Sequence of chain 1.A:
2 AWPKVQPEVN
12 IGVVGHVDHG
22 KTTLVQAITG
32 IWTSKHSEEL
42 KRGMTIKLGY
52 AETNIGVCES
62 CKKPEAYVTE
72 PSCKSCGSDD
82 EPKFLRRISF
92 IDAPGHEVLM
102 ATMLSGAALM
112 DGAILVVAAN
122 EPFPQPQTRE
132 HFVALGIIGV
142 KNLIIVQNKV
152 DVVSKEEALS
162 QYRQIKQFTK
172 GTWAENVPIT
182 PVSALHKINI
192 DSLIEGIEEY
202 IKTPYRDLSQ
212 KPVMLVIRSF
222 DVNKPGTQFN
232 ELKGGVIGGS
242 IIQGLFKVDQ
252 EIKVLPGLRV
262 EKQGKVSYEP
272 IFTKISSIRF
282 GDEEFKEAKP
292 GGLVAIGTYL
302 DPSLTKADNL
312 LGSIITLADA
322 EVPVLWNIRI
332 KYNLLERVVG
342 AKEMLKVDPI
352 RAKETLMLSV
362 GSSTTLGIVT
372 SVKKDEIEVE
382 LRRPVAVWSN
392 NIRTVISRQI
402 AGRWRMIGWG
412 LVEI

This small molecule binds to this protein.
Small molecule (SMILES): Nc1nc2c(ncn2[C@@H]2O[C@H](CO[P](=O)(O)O[P](=O)(O)CP(=O)(O)O)[C@@H](O)[C@H]2O)c(=O)[nH]1

Binding-site contacts:
Ligand atom PB contacts residue MG1 of chain 1.C at 3.3 Å.
Ligand atom O1B contacts residue GLY21 of chain 1.A at 3.1 Å (h-bond).
Ligand atom PG contacts residue MG1 of chain 1.C at 3.3 Å.
Ligand atom C2 contacts residue ASP152 of chain 1.A at 3.5 Å.
Ligand atom O2G contacts residue ASP19 of chain 1.A at 3.5 Å (salt-bridge).
Ligand atom O4' contacts residue LYS150 of chain 1.A at 3.1 Å (salt-bridge).
Ligand atom O3A contacts residue GLY21 of chain 1.A at 3.2 Å.
Ligand atom O1A contacts residue GLY21 of chain 1.A at 3.4 Å.
Ligand atom O1A contacts residue THR23 of chain 1.A at 3.5 Å (h-bond).
Ligand atom O6 contacts residue SER184 of chain 1.A at 3.3 Å (h-bond).
Ligand atom O6 contacts residue LYS150 of chain 1.A at 3.4 Å (salt-bridge).
Ligand atom PB contacts residue LYS22 of chain 1.A at 3.6 Å.
Ligand atom O6 contacts residue ASP152 of chain 1.A at 3.3 Å (salt-bridge).
Ligand atom O3G contacts residue MET45 of chain 1.A at 3.4 Å.
Ligand atom N1 contacts residue ASP152 of chain 1.A at 2.7 Å (salt-bridge).
Ligand atom O2G contacts residue GLY96 of chain 1.A at 2.9 Å (h-bond).
Ligand atom O3G contacts residue THR46 of chain 1.A at 3.3 Å (h-bond).
Ligand atom O2B contacts residue MG1 of chain 1.C at 2.0 Å.
Ligand atom C3B contacts residue ASP19 of chain 1.A at 3.3 Å.
Ligand atom O1G contacts residue THR46 of chain 1.A at 2.9 Å (h-bond).
Ligand atom O1G contacts residue MG1 of chain 1.C at 2.0 Å.
Ligand atom C3B contacts residue MG1 of chain 1.C at 3.6 Å.
Ligand atom O2B contacts residue THR23 of chain 1.A at 2.9 Å (h-bond).
Ligand atom C8 contacts residue THR24 of chain 1.A at 3.5 Å.
Ligand atom O1B contacts residue LYS22 of chain 1.A at 2.6 Å (salt-bridge).
Ligand atom C6 contacts residue ASP152 of chain 1.A at 3.4 Å.
Ligand atom O1B contacts residue HIS20 of chain 1.A at 3.5 Å (h-bond).
Ligand atom O6 contacts residue ALA185 of chain 1.A at 2.9 Å (h-bond).
Ligand atom O2G contacts residue LYS22 of chain 1.A at 2.7 Å (salt-bridge).
Ligand atom C5 contacts residue LEU186 of chain 1.A at 3.4 Å (hydrophobic).
Ligand atom O1B contacts residue ASP19 of chain 1.A at 3.6 Å (salt-bridge).
Ligand atom O2B contacts residue LYS22 of chain 1.A at 3.5 Å (salt-bridge).
Ligand atom N7 contacts residue ASN149 of chain 1.A at 3.1 Å (h-bond).
Ligand atom C6 contacts residue LEU186 of chain 1.A at 3.4 Å (hydrophobic).
Ligand atom O2G contacts residue VAL18 of chain 1.A at 3.4 Å.
Ligand atom O6 contacts residue ASN149 of chain 1.A at 3.1 Å (h-bond).
Ligand atom O6 contacts residue LEU186 of chain 1.A at 3.2 Å (h-bond).
Ligand atom C6 contacts residue LYS150 of chain 1.A at 3.5 Å.
Ligand atom N2 contacts residue ASP152 of chain 1.A at 2.8 Å (salt-bridge).
Ligand atom O1A contacts residue THR24 of chain 1.A at 2.6 Å (h-bond).